Sequence of chain 1.A:
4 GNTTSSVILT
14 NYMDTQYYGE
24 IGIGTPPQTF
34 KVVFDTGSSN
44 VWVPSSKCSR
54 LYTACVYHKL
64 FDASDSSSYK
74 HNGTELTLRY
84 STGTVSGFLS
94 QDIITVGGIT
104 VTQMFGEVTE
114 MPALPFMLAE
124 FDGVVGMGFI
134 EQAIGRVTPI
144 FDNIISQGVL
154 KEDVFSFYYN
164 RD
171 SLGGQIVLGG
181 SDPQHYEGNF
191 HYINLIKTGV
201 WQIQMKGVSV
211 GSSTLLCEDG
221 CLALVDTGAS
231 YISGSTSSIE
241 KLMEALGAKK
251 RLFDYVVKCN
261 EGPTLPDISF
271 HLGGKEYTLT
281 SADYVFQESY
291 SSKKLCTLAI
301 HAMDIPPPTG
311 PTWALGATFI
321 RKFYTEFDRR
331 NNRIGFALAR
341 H

The protein below binds the small molecule below.
Small molecule (SMILES): CC(=O)N[C@@H]1[C@@H](O)[C@H](O)[C@@H](CO)O[C@H]1O

Binding-site contacts:
Ligand atom O7 contacts residue MET107 of chain 1.A at 3.5 Å.
Ligand atom C7 contacts residue MET107 of chain 1.A at 3.5 Å (hydrophobic).
Ligand atom C8 contacts residue MET107 of chain 1.A at 4.3 Å (hydrophobic).
Ligand atom C1 contacts residue THR77 of chain 1.A at 3.9 Å.
Ligand atom C2 contacts residue ASN75 of chain 1.A at 2.5 Å.
Ligand atom C2 contacts residue MET107 of chain 1.A at 3.6 Å (hydrophobic).
Ligand atom C4 contacts residue ASN75 of chain 1.A at 4.2 Å.
Ligand atom C1 contacts residue LEU92 of chain 1.A at 4.2 Å (hydrophobic).
Ligand atom O5 contacts residue THR77 of chain 1.A at 3.6 Å (h-bond).
Ligand atom C1 contacts residue ASN75 of chain 1.A at 1.4 Å.
Ligand atom O5 contacts residue ASN75 of chain 1.A at 2.4 Å (h-bond).
Ligand atom O3 contacts residue LEU92 of chain 1.A at 4.4 Å.
Ligand atom C5 contacts residue THR77 of chain 1.A at 4.1 Å.
Ligand atom C5 contacts residue ASN75 of chain 1.A at 3.6 Å.
Ligand atom N2 contacts residue MET107 of chain 1.A at 3.6 Å.
Ligand atom N2 contacts residue ASN75 of chain 1.A at 2.8 Å (h-bond).
Ligand atom C1 contacts residue MET107 of chain 1.A at 4.2 Å (hydrophobic).
Ligand atom C3 contacts residue ASN75 of chain 1.A at 3.8 Å.
Ligand atom C4 contacts residue THR77 of chain 1.A at 4.5 Å.
Ligand atom C6 contacts residue THR77 of chain 1.A at 3.7 Å.
Ligand atom C7 contacts residue ASN75 of chain 1.A at 4.0 Å.